Sequence of chain 1.A:
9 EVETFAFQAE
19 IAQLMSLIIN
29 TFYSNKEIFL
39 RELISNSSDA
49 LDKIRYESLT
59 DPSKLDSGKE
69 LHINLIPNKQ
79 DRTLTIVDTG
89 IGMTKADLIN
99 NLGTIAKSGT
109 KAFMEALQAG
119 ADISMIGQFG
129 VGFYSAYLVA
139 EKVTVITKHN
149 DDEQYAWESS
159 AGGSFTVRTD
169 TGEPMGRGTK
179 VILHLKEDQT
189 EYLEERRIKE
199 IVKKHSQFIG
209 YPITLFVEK

A small-molecule ligand and the protein it binds are described below.
Small molecule (SMILES): NC(=O)CCCSc1nc(N)nc(-c2c(Cl)cc3c4c(cccc24)COC3)n1

Binding-site contacts:
Ligand atom C12 contacts residue PHE131 of chain 1.A at 4.0 Å (hydrophobic).
Ligand atom N22 contacts residue ALA48 of chain 1.A at 3.5 Å.
Ligand atom C25 contacts residue GLY90 of chain 1.A at 3.8 Å.
Ligand atom N19 contacts residue ASP86 of chain 1.A at 2.9 Å (salt-bridge).
Ligand atom N19 contacts residue SER45 of chain 1.A at 3.7 Å.
Ligand atom C18 contacts residue THR177 of chain 1.A at 4.0 Å.
Ligand atom C3 contacts residue GLY128 of chain 1.A at 3.5 Å.
Ligand atom C8 contacts residue ASN44 of chain 1.A at 3.9 Å.
Ligand atom O2 contacts residue PHE131 of chain 1.A at 3.9 Å.
Ligand atom CL1 contacts residue PHE131 of chain 1.A at 3.8 Å.
Ligand atom C11 contacts residue PHE131 of chain 1.A at 3.4 Å (hydrophobic).
Ligand atom C28 contacts residue LYS51 of chain 1.A at 3.7 Å.
Ligand atom C3 contacts residue ASN99 of chain 1.A at 3.6 Å.
Ligand atom O2 contacts residue ASN99 of chain 1.A at 3.8 Å.
Ligand atom N16 contacts residue MET91 of chain 1.A at 3.6 Å.
Ligand atom CL1 contacts residue MET91 of chain 1.A at 3.8 Å.
Ligand atom C10 contacts residue PHE131 of chain 1.A at 3.6 Å (hydrophobic).
Ligand atom S24 contacts residue MET91 of chain 1.A at 3.9 Å.
Ligand atom N30 contacts residue ALA48 of chain 1.A at 3.7 Å.
Ligand atom O2 contacts residue TYR132 of chain 1.A at 3.5 Å.
Ligand atom O2 contacts residue GLY128 of chain 1.A at 3.9 Å.
Ligand atom N30 contacts residue ASP47 of chain 1.A at 3.7 Å.
Ligand atom C1 contacts residue TYR132 of chain 1.A at 3.8 Å (hydrophobic).
Ligand atom S24 contacts residue ILE89 of chain 1.A at 4.0 Å.
Ligand atom S24 contacts residue ALA48 of chain 1.A at 3.8 Å.
Ligand atom C11 contacts residue LEU100 of chain 1.A at 3.3 Å (hydrophobic).
Ligand atom C18 contacts residue ASP86 of chain 1.A at 3.9 Å.
Ligand atom C1 contacts residue PHE131 of chain 1.A at 3.6 Å (hydrophobic).
Ligand atom N22 contacts residue THR177 of chain 1.A at 3.6 Å (h-bond).
Ligand atom C25 contacts residue MET91 of chain 1.A at 3.5 Å (hydrophobic).
Ligand atom C23 contacts residue MET91 of chain 1.A at 3.9 Å (hydrophobic).
Ligand atom C10 contacts residue LEU100 of chain 1.A at 3.8 Å (hydrophobic).
Ligand atom S24 contacts residue GLY90 of chain 1.A at 3.5 Å (h-bond).
Ligand atom N19 contacts residue THR177 of chain 1.A at 3.9 Å.
Ligand atom C12 contacts residue LEU100 of chain 1.A at 3.7 Å (hydrophobic).
Ligand atom C27 contacts residue ILE89 of chain 1.A at 3.5 Å (hydrophobic).
Ligand atom C25 contacts residue ASN99 of chain 1.A at 3.9 Å.
Ligand atom O29 contacts residue LYS51 of chain 1.A at 2.9 Å (salt-bridge).
Ligand atom C1 contacts residue ASN99 of chain 1.A at 3.4 Å.
Ligand atom N17 contacts residue ASN44 of chain 1.A at 3.8 Å.